This small molecule binds to this protein.
Small molecule (SMILES): C[C@H]([C@H](C(=O)Nc1cc([C@@H](CC(=O)O)C2CC2)ccc1Cl)c1ccc(Cl)cc1)C(F)(F)F

Binding-site contacts:
Ligand atom F15 contacts residue LEU101 of chain 1.B at 3.4 Å.
Ligand atom F16 contacts residue LEU148 of chain 1.B at 3.8 Å.
Ligand atom C1 contacts residue ARG138 of chain 1.B at 3.8 Å.
Ligand atom F14 contacts residue LEU148 of chain 1.B at 3.5 Å.
Ligand atom C12 contacts residue PHE97 of chain 1.B at 3.7 Å (hydrophobic).
Ligand atom C20 contacts residue GOL1 of chain 1.K at 3.4 Å.
Ligand atom CL23 contacts residue GOL1 of chain 1.K at 3.5 Å.
Ligand atom O29 contacts residue TYR134 of chain 1.B at 3.4 Å (h-bond).
Ligand atom C5 contacts residue PRO118 of chain 1.B at 3.7 Å (hydrophobic).
Ligand atom O28 contacts residue SER136 of chain 1.B at 3.0 Å (h-bond).
Ligand atom C26 contacts residue LEU141 of chain 1.B at 3.7 Å (hydrophobic).
Ligand atom C4 contacts residue PRO118 of chain 1.B at 3.8 Å (hydrophobic).
Ligand atom N8 contacts residue HIS105 of chain 1.B at 3.0 Å (h-bond).
Ligand atom C5 contacts residue GOL1 of chain 1.K at 3.5 Å.
Ligand atom C30 contacts residue MET1 of chain 1.B at 3.9 Å (hydrophobic).
Ligand atom C6 contacts residue PRO118 of chain 1.B at 3.7 Å (hydrophobic).
Ligand atom C21 contacts residue THR78 of chain 1.B at 3.5 Å.
Ligand atom O29 contacts residue PRO118 of chain 1.B at 3.7 Å.
Ligand atom CL7 contacts residue PRO117 of chain 1.B at 3.8 Å.
Ligand atom F15 contacts residue PHE120 of chain 1.B at 3.5 Å.
Ligand atom C10 contacts residue HIS105 of chain 1.B at 3.6 Å.
Ligand atom C19 contacts residue GOL1 of chain 1.K at 3.5 Å.
Ligand atom C27 contacts residue ARG138 of chain 1.B at 3.7 Å.
Ligand atom CL7 contacts residue HIS105 of chain 1.B at 3.1 Å.
Ligand atom C32 contacts residue MET144 of chain 1.B at 3.4 Å (hydrophobic).
Ligand atom C19 contacts residue VAL108 of chain 1.B at 3.7 Å (hydrophobic).
Ligand atom C26 contacts residue ARG138 of chain 1.B at 3.8 Å.
Ligand atom O28 contacts residue ARG138 of chain 1.B at 2.8 Å (salt-bridge).
Ligand atom F15 contacts residue HIS105 of chain 1.B at 3.7 Å.
Ligand atom CL7 contacts residue LEU115 of chain 1.B at 3.7 Å.
Ligand atom C32 contacts residue PHE70 of chain 1.B at 3.7 Å (hydrophobic).
Ligand atom F16 contacts residue PHE120 of chain 1.B at 3.7 Å.
Ligand atom CL23 contacts residue TYR83 of chain 1.B at 3.4 Å.
Ligand atom C27 contacts residue SER136 of chain 1.B at 3.2 Å.
Ligand atom C1 contacts residue GOL1 of chain 1.K at 3.5 Å.
Ligand atom C22 contacts residue TRP74 of chain 1.B at 3.4 Å (hydrophobic).
Ligand atom O24 contacts residue TRP74 of chain 1.B at 2.8 Å (h-bond).
Ligand atom O29 contacts residue SER136 of chain 1.B at 3.0 Å (h-bond).
Ligand atom C9 contacts residue HIS105 of chain 1.B at 3.8 Å.
Ligand atom C6 contacts residue GOL1 of chain 1.K at 3.5 Å.

Sequence of chain 1.B:
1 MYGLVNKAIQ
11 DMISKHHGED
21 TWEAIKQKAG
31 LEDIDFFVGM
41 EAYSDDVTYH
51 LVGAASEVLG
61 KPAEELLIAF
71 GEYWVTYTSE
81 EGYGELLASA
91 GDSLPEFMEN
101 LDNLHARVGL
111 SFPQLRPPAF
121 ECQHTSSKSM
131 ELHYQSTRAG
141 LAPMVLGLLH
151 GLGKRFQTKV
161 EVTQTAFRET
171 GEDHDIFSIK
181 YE